Binding-site contacts:
Ligand atom C8 contacts residue GLU123 of chain 1.L at 3.1 Å.
Ligand atom C7 contacts residue ASN126 of chain 1.L at 3.3 Å.
Ligand atom O7 contacts residue ASN126 of chain 1.L at 3.3 Å (h-bond).
Ligand atom O5 contacts residue ASN126 of chain 1.L at 2.4 Å (h-bond).
Ligand atom C8 contacts residue ASN126 of chain 1.L at 3.9 Å.
Ligand atom C7 contacts residue TYR127 of chain 1.L at 4.5 Å (hydrophobic).
Ligand atom C4 contacts residue ASN126 of chain 1.L at 4.2 Å.
Ligand atom O7 contacts residue TYR127 of chain 1.L at 3.6 Å.
Ligand atom C2 contacts residue ASN126 of chain 1.L at 2.4 Å.
Ligand atom C5 contacts residue ASN126 of chain 1.L at 3.7 Å.
Ligand atom C1 contacts residue ASN126 of chain 1.L at 1.4 Å.
Ligand atom N2 contacts residue ASN126 of chain 1.L at 2.9 Å (h-bond).
Ligand atom C7 contacts residue GLU123 of chain 1.L at 4.5 Å.
Ligand atom C3 contacts residue ASN126 of chain 1.L at 3.8 Å.
Ligand atom C8 contacts residue TYR127 of chain 1.L at 4.0 Å (hydrophobic).

A small-molecule ligand and the protein it binds are described below.
Small molecule (SMILES): CC(=O)N[C@@H]1[C@@H](O)[C@H](O)[C@@H](CO)O[C@H]1O

Sequence of chain 1.L:
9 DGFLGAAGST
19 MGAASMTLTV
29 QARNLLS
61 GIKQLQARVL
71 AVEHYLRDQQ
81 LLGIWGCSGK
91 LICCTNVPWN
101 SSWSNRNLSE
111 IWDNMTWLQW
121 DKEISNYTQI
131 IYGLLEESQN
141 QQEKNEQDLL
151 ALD